This protein binds this small molecule.
Small molecule (SMILES): OC[C@H]1O[C@H](O)[C@@H](O)[C@@H](O)[C@@H]1O

Binding-site contacts:
Ligand atom O5 contacts residue BMA3 of chain 1.B at 3.5 Å (h-bond).
Ligand atom O3 contacts residue BMA3 of chain 1.B at 4.2 Å.
Ligand atom C3 contacts residue BMA3 of chain 1.B at 3.1 Å.
Ligand atom C4 contacts residue BMA3 of chain 1.B at 3.7 Å.
Ligand atom C5 contacts residue BMA3 of chain 1.B at 3.2 Å.
Ligand atom C1 contacts residue BMA3 of chain 1.B at 3.1 Å.
Ligand atom C6 contacts residue BMA3 of chain 1.B at 4.5 Å.
Ligand atom C2 contacts residue BMA3 of chain 1.B at 3.4 Å.
Ligand atom O4 contacts residue BMA3 of chain 1.B at 4.2 Å.